Binding-site contacts:
Ligand atom O31 contacts residue TYR133 of chain 1.D at 2.7 Å (h-bond).
Ligand atom O71 contacts residue SER197 of chain 1.D at 3.2 Å (h-bond).
Ligand atom C2 contacts residue PHE26 of chain 1.D at 3.8 Å (hydrophobic).
Ligand atom C18 contacts residue SER197 of chain 1.D at 3.9 Å.
Ligand atom C11 contacts residue ILE23 of chain 1.D at 3.8 Å (hydrophobic).
Ligand atom O71 contacts residue SER122 of chain 1.D at 2.7 Å (h-bond).
Ligand atom O31 contacts residue ILE132 of chain 1.D at 3.5 Å.
Ligand atom O13 contacts residue VAL245 of chain 1.D at 3.5 Å.
Ligand atom O72 contacts residue ARG250 of chain 1.D at 3.8 Å.
Ligand atom C17 contacts residue ARG250 of chain 1.D at 4.0 Å.
Ligand atom C4 contacts residue TYR133 of chain 1.D at 4.0 Å (hydrophobic).
Ligand atom C17 contacts residue TYR30 of chain 1.D at 3.8 Å (hydrophobic).
Ligand atom C18 contacts residue ASP196 of chain 1.D at 3.4 Å.
Ligand atom C16 contacts residue ARG250 of chain 1.D at 3.6 Å.
Ligand atom O13 contacts residue PHE244 of chain 1.D at 4.0 Å.
Ligand atom C16 contacts residue ASP249 of chain 1.D at 4.0 Å.
Ligand atom O71 contacts residue GLY121 of chain 1.D at 3.1 Å (h-bond).
Ligand atom O72 contacts residue SER197 of chain 1.D at 3.0 Å (h-bond).
Ligand atom O92 contacts residue ILE23 of chain 1.D at 4.0 Å.
Ligand atom C7 contacts residue SER197 of chain 1.D at 3.4 Å.
Ligand atom O91 contacts residue GLY326 of chain 1.D at 3.0 Å.
Ligand atom C15 contacts residue SER122 of chain 1.D at 3.9 Å.
Ligand atom C14 contacts residue VAL245 of chain 1.D at 3.9 Å (hydrophobic).
Ligand atom O91 contacts residue VAL325 of chain 1.D at 3.6 Å.
Ligand atom C14 contacts residue ARG250 of chain 1.D at 3.9 Å.
Ligand atom C1 contacts residue PHE26 of chain 1.D at 3.5 Å (hydrophobic).
Ligand atom C17 contacts residue ASP249 of chain 1.D at 3.8 Å.
Ligand atom C3 contacts residue ILE132 of chain 1.D at 3.7 Å (hydrophobic).
Ligand atom O72 contacts residue SER122 of chain 1.D at 3.2 Å (h-bond).
Ligand atom C18 contacts residue TYR133 of chain 1.D at 3.3 Å (hydrophobic).
Ligand atom O13 contacts residue ASP249 of chain 1.D at 3.1 Å (salt-bridge).
Ligand atom C17 contacts residue TYR253 of chain 1.D at 3.5 Å (hydrophobic).
Ligand atom O13 contacts residue ARG250 of chain 1.D at 4.0 Å.
Ligand atom C7 contacts residue SER122 of chain 1.D at 3.2 Å.
Ligand atom C2 contacts residue ILE132 of chain 1.D at 3.8 Å (hydrophobic).
Ligand atom O31 contacts residue GLY121 of chain 1.D at 4.0 Å.
Ligand atom C3 contacts residue TYR133 of chain 1.D at 3.5 Å (hydrophobic).
Ligand atom C15 contacts residue ARG250 of chain 1.D at 3.7 Å.
Ligand atom C17 contacts residue ARG34 of chain 1.D at 3.5 Å.
Ligand atom C18 contacts residue TYR328 of chain 1.D at 3.6 Å (hydrophobic).

Sequence of chain 1.D:
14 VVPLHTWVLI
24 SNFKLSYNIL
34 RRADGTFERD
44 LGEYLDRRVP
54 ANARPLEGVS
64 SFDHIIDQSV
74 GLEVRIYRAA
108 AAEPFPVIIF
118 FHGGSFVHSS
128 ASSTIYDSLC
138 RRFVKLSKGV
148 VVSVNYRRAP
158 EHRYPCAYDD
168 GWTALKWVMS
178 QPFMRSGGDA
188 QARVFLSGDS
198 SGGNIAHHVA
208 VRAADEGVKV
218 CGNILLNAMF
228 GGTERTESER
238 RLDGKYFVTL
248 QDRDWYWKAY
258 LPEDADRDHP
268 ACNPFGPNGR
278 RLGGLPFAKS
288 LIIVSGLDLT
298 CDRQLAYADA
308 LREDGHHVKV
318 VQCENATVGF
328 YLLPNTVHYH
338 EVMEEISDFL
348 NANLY

The small molecule below binds the protein below.
Small molecule (SMILES): C=C1C[C@]23C[C@@]1(O)CC[C@H]2[C@@]12C=C[C@H](O)[C@@](C)(C(=O)O1)[C@H]2[C@@H]3C(=O)O